Sequence of chain 1.A:
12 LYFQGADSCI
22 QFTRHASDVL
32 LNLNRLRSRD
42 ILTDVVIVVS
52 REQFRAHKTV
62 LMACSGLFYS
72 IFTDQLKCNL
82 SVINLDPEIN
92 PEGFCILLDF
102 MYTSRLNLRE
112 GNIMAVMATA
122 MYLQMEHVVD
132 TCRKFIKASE

Binding-site contacts:
Ligand atom C10 contacts residue TYR70 of chain 2.A at 3.5 Å (hydrophobic).
Ligand atom C13 contacts residue GLN125 of chain 2.A at 3.2 Å.
Ligand atom C9 contacts residue MET63 of chain 2.A at 3.6 Å (hydrophobic).
Ligand atom O19 contacts residue MET126 of chain 2.A at 3.8 Å.
Ligand atom N17 contacts residue ARG40 of chain 1.A at 4.0 Å.
Ligand atom O19 contacts residue GLN125 of chain 2.A at 3.1 Å (h-bond).
Ligand atom N17 contacts residue TYR70 of chain 2.A at 3.4 Å (h-bond).
Ligand atom O20 contacts residue ARG36 of chain 1.A at 3.8 Å.
Ligand atom CL1 contacts residue TYR70 of chain 2.A at 3.7 Å.
Ligand atom C4 contacts residue TYR70 of chain 2.A at 3.8 Å (hydrophobic).
Ligand atom C12 contacts residue TYR70 of chain 2.A at 3.2 Å (hydrophobic).
Ligand atom C7 contacts residue GLY67 of chain 2.A at 3.7 Å.
Ligand atom O19 contacts residue GLU127 of chain 2.A at 3.1 Å (salt-bridge).
Ligand atom O20 contacts residue ARG40 of chain 1.A at 3.2 Å.
Ligand atom C1 contacts residue GLY67 of chain 2.A at 3.5 Å.
Ligand atom N16 contacts residue MET63 of chain 2.A at 3.0 Å (h-bond).
Ligand atom O18 contacts residue ARG36 of chain 1.A at 3.7 Å.
Ligand atom CL1 contacts residue LEU37 of chain 1.A at 3.8 Å.
Ligand atom N14 contacts residue GLN125 of chain 2.A at 3.4 Å (h-bond).
Ligand atom N17 contacts residue ARG36 of chain 1.A at 3.6 Å.
Ligand atom N15 contacts residue CYS65 of chain 2.A at 4.0 Å.
Ligand atom C10 contacts residue MET63 of chain 2.A at 4.0 Å (hydrophobic).
Ligand atom C12 contacts residue MET63 of chain 2.A at 4.0 Å (hydrophobic).
Ligand atom CL1 contacts residue ASN33 of chain 1.A at 3.5 Å.
Ligand atom N16 contacts residue TYR70 of chain 2.A at 3.8 Å.
Ligand atom C6 contacts residue ASN33 of chain 1.A at 4.0 Å.
Ligand atom C6 contacts residue LEU37 of chain 1.A at 3.9 Å (hydrophobic).
Ligand atom O20 contacts residue TYR70 of chain 2.A at 3.1 Å (h-bond).
Ligand atom C12 contacts residue ASN33 of chain 1.A at 4.0 Å.
Ligand atom C5 contacts residue ASN33 of chain 1.A at 3.8 Å.
Ligand atom O18 contacts residue ARG40 of chain 1.A at 3.6 Å.
Ligand atom C11 contacts residue TYR70 of chain 2.A at 3.4 Å (hydrophobic).
Ligand atom C3 contacts residue TYR70 of chain 2.A at 3.9 Å (hydrophobic).
Ligand atom N16 contacts residue ASN33 of chain 1.A at 3.9 Å.
Ligand atom CL1 contacts residue MET63 of chain 2.A at 3.1 Å.
Ligand atom N14 contacts residue GLY67 of chain 2.A at 3.8 Å.
Ligand atom C2 contacts residue TYR70 of chain 2.A at 3.9 Å (hydrophobic).
Ligand atom C5 contacts residue ALA64 of chain 2.A at 3.9 Å (hydrophobic).
Ligand atom CL1 contacts residue ALA64 of chain 2.A at 3.5 Å.
Ligand atom C6 contacts residue TYR70 of chain 2.A at 3.2 Å (hydrophobic).

This protein binds this small molecule.
Small molecule (SMILES): O=c1[nH]c2ccc(Nc3ccc([N+](=O)[O-])cc3Cl)cc2[nH]1

Sequence of chain 2.A:
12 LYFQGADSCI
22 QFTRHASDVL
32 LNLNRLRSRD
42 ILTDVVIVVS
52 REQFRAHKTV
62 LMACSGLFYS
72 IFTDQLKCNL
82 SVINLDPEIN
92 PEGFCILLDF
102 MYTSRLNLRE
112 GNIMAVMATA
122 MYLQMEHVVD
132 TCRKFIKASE